Sequence of chain 5.A:
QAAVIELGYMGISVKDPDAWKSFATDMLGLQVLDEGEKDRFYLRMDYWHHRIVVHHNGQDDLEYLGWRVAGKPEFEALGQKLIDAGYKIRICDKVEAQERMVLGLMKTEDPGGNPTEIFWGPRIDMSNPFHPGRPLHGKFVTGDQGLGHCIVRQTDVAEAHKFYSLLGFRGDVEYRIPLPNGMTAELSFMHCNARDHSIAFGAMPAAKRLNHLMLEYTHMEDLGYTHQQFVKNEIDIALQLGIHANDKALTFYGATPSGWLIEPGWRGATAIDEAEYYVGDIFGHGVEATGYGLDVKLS

A protein and the small-molecule ligand that binds it are described below.
Small molecule (SMILES): Cc1ccc(O)c(O)c1

Binding-site contacts:
Ligand atom C3 contacts residue ASP64 of chain 5.A at 4.2 Å.
Ligand atom O3 contacts residue GLN62 of chain 5.A at 3.7 Å.
Ligand atom O4 contacts residue GLU66 of chain 5.A at 2.5 Å (salt-bridge).
Ligand atom C1 contacts residue GLN62 of chain 5.A at 3.4 Å.
Ligand atom C contacts residue ASP64 of chain 5.A at 4.0 Å.
Ligand atom C6 contacts residue ARG212 of chain 5.A at 3.8 Å.
Ligand atom O4 contacts residue SER16 of chain 5.A at 4.2 Å.
Ligand atom C3 contacts residue LEU65 of chain 5.A at 3.7 Å (hydrophobic).
Ligand atom C3 contacts residue GLU66 of chain 5.A at 3.3 Å.
Ligand atom O3 contacts residue LEU65 of chain 5.A at 3.0 Å (h-bond).
Ligand atom C2 contacts residue GLN62 of chain 5.A at 3.6 Å.
Ligand atom C3 contacts residue ARG212 of chain 5.A at 3.5 Å.
Ligand atom C5 contacts residue ARG212 of chain 5.A at 4.3 Å.
Ligand atom C2 contacts residue ARG212 of chain 5.A at 3.4 Å.
Ligand atom C4 contacts residue ARG212 of chain 5.A at 4.0 Å.
Ligand atom C contacts residue ARG156 of chain 5.A at 4.4 Å.
Ligand atom C4 contacts residue GLU66 of chain 5.A at 3.3 Å.
Ligand atom C5 contacts residue GLN62 of chain 5.A at 2.4 Å.
Ligand atom C2 contacts residue LEU65 of chain 5.A at 3.8 Å (hydrophobic).
Ligand atom O3 contacts residue ASP64 of chain 5.A at 3.8 Å.
Ligand atom O3 contacts residue SER16 of chain 5.A at 3.5 Å (h-bond).
Ligand atom C6 contacts residue GLN62 of chain 5.A at 2.8 Å.
Ligand atom O3 contacts residue ARG212 of chain 5.A at 3.9 Å.
Ligand atom C1 contacts residue ASP64 of chain 5.A at 4.5 Å.
Ligand atom C2 contacts residue ASP64 of chain 5.A at 3.8 Å.
Ligand atom C contacts residue ARG212 of chain 5.A at 3.5 Å.
Ligand atom O3 contacts residue GLU66 of chain 5.A at 2.5 Å (salt-bridge).
Ligand atom C4 contacts residue GLN62 of chain 5.A at 2.7 Å.
Ligand atom C3 contacts residue GLN62 of chain 5.A at 3.3 Å.
Ligand atom O4 contacts residue GLN62 of chain 5.A at 3.1 Å.
Ligand atom C1 contacts residue ARG212 of chain 5.A at 3.5 Å.